Sequence of chain 1.A:
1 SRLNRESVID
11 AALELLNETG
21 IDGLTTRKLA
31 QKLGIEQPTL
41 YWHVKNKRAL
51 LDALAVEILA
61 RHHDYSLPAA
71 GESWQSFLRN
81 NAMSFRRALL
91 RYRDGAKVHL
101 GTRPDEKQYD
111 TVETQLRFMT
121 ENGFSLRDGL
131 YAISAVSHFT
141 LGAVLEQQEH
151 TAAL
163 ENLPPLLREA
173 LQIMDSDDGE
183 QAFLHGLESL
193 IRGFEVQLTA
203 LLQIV

Sequence of chain 2.A:
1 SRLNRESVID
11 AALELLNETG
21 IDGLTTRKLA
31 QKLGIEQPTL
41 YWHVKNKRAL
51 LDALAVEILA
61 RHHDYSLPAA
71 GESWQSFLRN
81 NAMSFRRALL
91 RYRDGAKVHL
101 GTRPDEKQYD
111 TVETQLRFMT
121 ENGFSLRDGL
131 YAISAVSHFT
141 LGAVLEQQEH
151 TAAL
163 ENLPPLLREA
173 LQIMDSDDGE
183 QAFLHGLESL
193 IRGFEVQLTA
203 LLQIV

Binding-site contacts:
Ligand atom C13 contacts residue PRO104 of chain 2.A at 3.5 Å (hydrophobic).
Ligand atom O4 contacts residue ARG103 of chain 2.A at 3.1 Å.
Ligand atom C71 contacts residue LEU169 of chain 1.A at 2.7 Å (hydrophobic).
Ligand atom C19 contacts residue ASN81 of chain 2.A at 3.4 Å.
Ligand atom C21 contacts residue HIS63 of chain 2.A at 3.6 Å.
Ligand atom O8 contacts residue THR111 of chain 2.A at 3.7 Å.
Ligand atom C6 contacts residue GLN115 of chain 2.A at 3.6 Å.
Ligand atom C17 contacts residue MG1 of chain 2.C at 2.9 Å.
Ligand atom O8 contacts residue GLN115 of chain 2.A at 3.4 Å (h-bond).
Ligand atom N7 contacts residue LEU169 of chain 1.A at 3.7 Å.
Ligand atom C13 contacts residue ARG103 of chain 2.A at 3.5 Å.
Ligand atom C20 contacts residue SER137 of chain 2.A at 3.3 Å.
Ligand atom O6 contacts residue MG1 of chain 2.C at 1.9 Å.
Ligand atom O2 contacts residue HIS63 of chain 2.A at 2.8 Å (h-bond).
Ligand atom O2 contacts residue GLN115 of chain 2.A at 3.2 Å (h-bond).
Ligand atom O8 contacts residue HIS63 of chain 2.A at 3.0 Å (h-bond).
Ligand atom C5 contacts residue SER137 of chain 2.A at 3.5 Å.
Ligand atom C12 contacts residue ARG103 of chain 2.A at 3.2 Å.
Ligand atom C12 contacts residue MET176 of chain 1.A at 3.6 Å (hydrophobic).
Ligand atom O7 contacts residue PHE85 of chain 2.A at 3.4 Å.
Ligand atom N1 contacts residue ASN81 of chain 2.A at 2.7 Å (h-bond).
Ligand atom O6 contacts residue HIS99 of chain 2.A at 2.9 Å (h-bond).
Ligand atom C16 contacts residue MG1 of chain 2.C at 3.3 Å.
Ligand atom C4 contacts residue GLN115 of chain 2.A at 3.5 Å.
Ligand atom O5 contacts residue MG1 of chain 2.C at 2.0 Å.
Ligand atom O4 contacts residue THR102 of chain 2.A at 3.6 Å (h-bond).
Ligand atom C11 contacts residue MET176 of chain 1.A at 3.4 Å (hydrophobic).
Ligand atom C9 contacts residue PRO104 of chain 2.A at 3.4 Å (hydrophobic).
Ligand atom C19 contacts residue PHE85 of chain 2.A at 3.4 Å (hydrophobic).
Ligand atom C20 contacts residue ASN81 of chain 2.A at 3.0 Å.
Ligand atom C19 contacts residue SER137 of chain 2.A at 3.6 Å.
Ligand atom C15 contacts residue MG1 of chain 2.C at 3.0 Å.
Ligand atom C3 contacts residue GLN115 of chain 2.A at 3.5 Å.
Ligand atom C21 contacts residue SER66 of chain 2.A at 3.8 Å.
Ligand atom O8 contacts residue SER66 of chain 2.A at 2.6 Å (h-bond).
Ligand atom C14 contacts residue PRO104 of chain 2.A at 3.5 Å (hydrophobic).
Ligand atom C3 contacts residue HIS63 of chain 2.A at 3.7 Å.
Ligand atom CN7 contacts residue LEU130 of chain 2.A at 3.5 Å (hydrophobic).
Ligand atom C8 contacts residue PRO104 of chain 2.A at 3.7 Å (hydrophobic).
Ligand atom O2 contacts residue ASN81 of chain 2.A at 2.8 Å (h-bond).

A protein and the small-molecule ligand that binds it are described below.
Small molecule (SMILES): CN(C)c1ccc(O)c2c1C[C@H]1C[C@H]3[C@H](N(C)C)C(O)=C(C(N)=O)C(=O)[C@@]3(O)C(O)=C1C2=O